Binding-site contacts:
Ligand atom O5 contacts residue ASN70 of chain 44.B at 2.4 Å (h-bond).
Ligand atom O5 contacts residue ARG33 of chain 44.B at 4.3 Å.
Ligand atom C4 contacts residue ASN70 of chain 44.B at 4.2 Å.
Ligand atom N2 contacts residue ASN32 of chain 44.B at 4.2 Å.
Ligand atom C5 contacts residue ARG33 of chain 44.B at 3.9 Å.
Ligand atom C2 contacts residue PRO31 of chain 44.B at 4.0 Å (hydrophobic).
Ligand atom N2 contacts residue PRO31 of chain 44.B at 2.8 Å (h-bond).
Ligand atom C7 contacts residue ASN70 of chain 44.B at 3.4 Å.
Ligand atom C7 contacts residue PRO31 of chain 44.B at 3.2 Å (hydrophobic).
Ligand atom O3 contacts residue PRO31 of chain 44.B at 4.2 Å.
Ligand atom O6 contacts residue ARG33 of chain 44.B at 3.0 Å (salt-bridge).
Ligand atom C1 contacts residue ASN70 of chain 44.B at 1.4 Å.
Ligand atom C8 contacts residue ASN70 of chain 44.B at 3.9 Å.
Ligand atom O7 contacts residue PRO31 of chain 44.B at 3.0 Å (h-bond).
Ligand atom C1 contacts residue ARG33 of chain 44.B at 4.1 Å.
Ligand atom O7 contacts residue ASN70 of chain 44.B at 3.5 Å (h-bond).
Ligand atom N2 contacts residue ASN70 of chain 44.B at 2.9 Å (h-bond).
Ligand atom C6 contacts residue ARG33 of chain 44.B at 3.7 Å.
Ligand atom C3 contacts residue ASN70 of chain 44.B at 3.8 Å.
Ligand atom C2 contacts residue ASN70 of chain 44.B at 2.5 Å.
Ligand atom C5 contacts residue ASN70 of chain 44.B at 3.7 Å.
Ligand atom C3 contacts residue PRO31 of chain 44.B at 4.1 Å (hydrophobic).
Ligand atom O7 contacts residue SER71 of chain 44.B at 4.4 Å.

Sequence of chain 44.B:
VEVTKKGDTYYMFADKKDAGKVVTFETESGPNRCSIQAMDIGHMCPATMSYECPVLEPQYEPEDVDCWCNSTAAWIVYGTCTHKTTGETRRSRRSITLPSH

A protein and the small-molecule ligand that binds it are described below.
Small molecule (SMILES): CC(=O)N[C@@H]1[C@@H](O)[C@H](O)[C@@H](CO)O[C@H]1O